Binding-site contacts:
Ligand atom O4 contacts residue HIS298 of chain 43.B at 3.1 Å (h-bond).
Ligand atom C6 contacts residue ASN93 of chain 43.B at 3.2 Å.
Ligand atom O4 contacts residue THR291 of chain 43.B at 3.3 Å.
Ligand atom C1 contacts residue GLY78 of chain 43.B at 4.1 Å.
Ligand atom C4 contacts residue ARG77 of chain 43.B at 3.8 Å.
Ligand atom O3 contacts residue ASN80 of chain 43.B at 3.9 Å.
Ligand atom C1 contacts residue ARG77 of chain 43.B at 3.3 Å.
Ligand atom C2 contacts residue GLY78 of chain 43.B at 3.9 Å.
Ligand atom O4 contacts residue ASN80 of chain 43.B at 4.3 Å.
Ligand atom O3 contacts residue VAL296 of chain 43.B at 3.9 Å.
Ligand atom O4 contacts residue ILE79 of chain 43.B at 3.8 Å.
Ligand atom O3 contacts residue ARG77 of chain 43.B at 4.1 Å.
Ligand atom C9 contacts residue ARG77 of chain 43.B at 3.5 Å.
Ligand atom C4 contacts residue TYR72 of chain 43.B at 3.9 Å (hydrophobic).
Ligand atom O4 contacts residue VAL296 of chain 43.B at 4.2 Å.
Ligand atom C5 contacts residue ASN93 of chain 43.B at 4.0 Å.
Ligand atom C10 contacts residue TYR72 of chain 43.B at 3.6 Å (hydrophobic).
Ligand atom C3 contacts residue GLY78 of chain 43.B at 3.8 Å.
Ligand atom O1B contacts residue TYR72 of chain 43.B at 3.8 Å.
Ligand atom C5 contacts residue ARG77 of chain 43.B at 4.2 Å.
Ligand atom O1B contacts residue ARG77 of chain 43.B at 2.7 Å (salt-bridge).
Ligand atom O1A contacts residue GLY78 of chain 43.B at 3.9 Å.
Ligand atom C11 contacts residue TYR72 of chain 43.B at 3.5 Å (hydrophobic).
Ligand atom O1A contacts residue TYR72 of chain 43.B at 3.0 Å.
Ligand atom C3 contacts residue ARG77 of chain 43.B at 4.0 Å.
Ligand atom C5 contacts residue TYR72 of chain 43.B at 3.7 Å (hydrophobic).
Ligand atom C4 contacts residue HIS298 of chain 43.B at 3.5 Å.
Ligand atom O1A contacts residue ARG77 of chain 43.B at 3.2 Å (salt-bridge).
Ligand atom C3 contacts residue HIS298 of chain 43.B at 3.5 Å.
Ligand atom O3 contacts residue GLY78 of chain 43.B at 3.0 Å.
Ligand atom C6 contacts residue TYR72 of chain 43.B at 3.9 Å (hydrophobic).
Ligand atom O4 contacts residue GLY78 of chain 43.B at 3.1 Å.
Ligand atom C3 contacts residue VAL296 of chain 43.B at 3.5 Å (hydrophobic).
Ligand atom C3 contacts residue GLY78 of chain 43.B at 3.8 Å.
Ligand atom C2 contacts residue VAL296 of chain 43.B at 4.3 Å (hydrophobic).
Ligand atom C4 contacts residue GLY78 of chain 43.B at 3.3 Å.
Ligand atom C1 contacts residue TYR72 of chain 43.B at 3.7 Å (hydrophobic).
Ligand atom N5 contacts residue TYR72 of chain 43.B at 2.8 Å (h-bond).
Ligand atom C11 contacts residue ASP85 of chain 43.C at 3.7 Å.
Ligand atom O6 contacts residue ASN93 of chain 43.B at 3.5 Å (h-bond).

The protein below binds the small molecule below.
Small molecule (SMILES): CC(=O)N[C@H]1[C@H]([C@H](O)[C@H](O)CO)O[C@@](O[C@H]2[C@@H](O)[C@@H](CO)O[C@@H](O[C@H]3[C@H](O)[C@@H](O)[C@H](O)O[C@@H]3CO)[C@@H]2O)(C(=O)O)C[C@@H]1O

Sequence of chain 43.C:
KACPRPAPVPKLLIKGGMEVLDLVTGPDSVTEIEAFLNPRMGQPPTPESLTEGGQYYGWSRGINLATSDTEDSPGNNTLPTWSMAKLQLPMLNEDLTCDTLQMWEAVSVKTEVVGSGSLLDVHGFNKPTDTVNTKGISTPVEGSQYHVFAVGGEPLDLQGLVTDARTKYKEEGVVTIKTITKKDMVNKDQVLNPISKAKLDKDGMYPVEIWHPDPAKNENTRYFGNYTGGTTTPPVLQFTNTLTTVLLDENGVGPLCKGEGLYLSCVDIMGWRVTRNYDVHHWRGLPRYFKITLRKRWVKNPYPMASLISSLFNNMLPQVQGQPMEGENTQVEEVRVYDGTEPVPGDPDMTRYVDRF

Sequence of chain 43.B:
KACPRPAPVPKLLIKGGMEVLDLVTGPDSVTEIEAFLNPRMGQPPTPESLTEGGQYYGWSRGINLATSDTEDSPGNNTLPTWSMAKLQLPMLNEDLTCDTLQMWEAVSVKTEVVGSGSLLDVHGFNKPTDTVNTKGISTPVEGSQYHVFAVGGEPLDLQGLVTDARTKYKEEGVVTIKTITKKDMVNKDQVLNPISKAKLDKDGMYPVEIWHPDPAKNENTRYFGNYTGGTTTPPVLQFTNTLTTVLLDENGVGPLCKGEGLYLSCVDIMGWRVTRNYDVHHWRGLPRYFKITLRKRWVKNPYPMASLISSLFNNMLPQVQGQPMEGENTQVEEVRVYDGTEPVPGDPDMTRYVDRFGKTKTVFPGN